Sequence of chain 1.F:
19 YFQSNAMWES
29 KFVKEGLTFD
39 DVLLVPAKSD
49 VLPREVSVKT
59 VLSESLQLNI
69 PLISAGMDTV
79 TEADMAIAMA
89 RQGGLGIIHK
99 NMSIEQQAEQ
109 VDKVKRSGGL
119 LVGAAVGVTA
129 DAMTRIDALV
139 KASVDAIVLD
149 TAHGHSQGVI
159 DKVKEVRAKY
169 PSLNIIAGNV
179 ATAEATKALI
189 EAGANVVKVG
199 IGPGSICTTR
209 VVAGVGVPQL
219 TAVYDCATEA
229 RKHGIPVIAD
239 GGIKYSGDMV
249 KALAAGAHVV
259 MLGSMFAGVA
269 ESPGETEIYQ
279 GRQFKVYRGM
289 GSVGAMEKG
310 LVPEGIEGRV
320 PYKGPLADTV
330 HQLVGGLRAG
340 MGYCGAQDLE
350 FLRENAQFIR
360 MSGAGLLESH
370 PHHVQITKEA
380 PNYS

Binding-site contacts:
Ligand atom C7 contacts residue PRO51 of chain 1.F at 3.8 Å (hydrophobic).
Ligand atom N2 contacts residue ALA150 of chain 1.H at 3.9 Å.
Ligand atom C6 contacts residue ALA150 of chain 1.H at 4.1 Å (hydrophobic).
Ligand atom C14 contacts residue MET288 of chain 1.H at 3.6 Å (hydrophobic).
Ligand atom C8 contacts residue PRO51 of chain 1.F at 3.7 Å (hydrophobic).
Ligand atom C2 contacts residue GLY289 of chain 1.H at 4.0 Å.
Ligand atom C19 contacts residue GLU313 of chain 1.H at 3.4 Å.
Ligand atom C10 contacts residue ALA150 of chain 1.H at 4.1 Å (hydrophobic).
Ligand atom C18 contacts residue ALA150 of chain 1.H at 4.0 Å (hydrophobic).
Ligand atom C2 contacts residue VAL311 of chain 1.H at 3.8 Å (hydrophobic).
Ligand atom C10 contacts residue TYR342 of chain 1.F at 3.6 Å (hydrophobic).
Ligand atom C4 contacts residue ALA150 of chain 1.H at 4.0 Å (hydrophobic).
Ligand atom C13 contacts residue GLY289 of chain 1.H at 3.4 Å.
Ligand atom C10 contacts residue GLU313 of chain 1.H at 3.7 Å.
Ligand atom C8 contacts residue HIS151 of chain 1.H at 4.1 Å.
Ligand atom C16 contacts residue IMP1 of chain 1.W at 4.1 Å.
Ligand atom C4 contacts residue GLU313 of chain 1.H at 3.2 Å.
Ligand atom C19 contacts residue THR207 of chain 1.H at 3.0 Å.
Ligand atom C18 contacts residue IMP1 of chain 1.W at 3.5 Å.
Ligand atom N4 contacts residue ALA150 of chain 1.H at 4.0 Å.
Ligand atom N4 contacts residue IMP1 of chain 1.W at 3.7 Å.
Ligand atom N1 contacts residue GLU313 of chain 1.H at 2.9 Å (salt-bridge).
Ligand atom C9 contacts residue ALA338 of chain 1.F at 3.9 Å (hydrophobic).
Ligand atom C19 contacts residue TYR342 of chain 1.F at 4.0 Å (hydrophobic).
Ligand atom O2 contacts residue IMP1 of chain 1.W at 3.3 Å (h-bond).
Ligand atom C5 contacts residue GLU313 of chain 1.H at 3.6 Å.
Ligand atom BR1 contacts residue TYR342 of chain 1.F at 4.1 Å.
Ligand atom C9 contacts residue TYR342 of chain 1.F at 4.0 Å (hydrophobic).
Ligand atom C5 contacts residue ALA150 of chain 1.H at 3.8 Å (hydrophobic).
Ligand atom C2 contacts residue MET294 of chain 1.H at 3.6 Å (hydrophobic).
Ligand atom BR1 contacts residue VAL49 of chain 1.F at 3.8 Å.
Ligand atom C12 contacts residue GLY289 of chain 1.H at 3.8 Å.
Ligand atom BR1 contacts residue HIS151 of chain 1.H at 3.8 Å.
Ligand atom N2 contacts residue GLU313 of chain 1.H at 2.6 Å (salt-bridge).
Ligand atom C15 contacts residue GLY289 of chain 1.H at 3.6 Å.
Ligand atom BR1 contacts residue PRO51 of chain 1.F at 3.9 Å.
Ligand atom BR1 contacts residue GLY341 of chain 1.F at 3.6 Å.
Ligand atom C19 contacts residue IMP1 of chain 1.W at 3.0 Å.
Ligand atom C14 contacts residue GLY289 of chain 1.H at 3.4 Å.
Ligand atom O contacts residue ALA150 of chain 1.H at 4.0 Å.

The small molecule below binds the protein below.
Small molecule (SMILES): C/C(=N\O)c1cccc(C(C)(C)NC(=O)Nc2ccc(Br)cc2)c1

Sequence of chain 1.H:
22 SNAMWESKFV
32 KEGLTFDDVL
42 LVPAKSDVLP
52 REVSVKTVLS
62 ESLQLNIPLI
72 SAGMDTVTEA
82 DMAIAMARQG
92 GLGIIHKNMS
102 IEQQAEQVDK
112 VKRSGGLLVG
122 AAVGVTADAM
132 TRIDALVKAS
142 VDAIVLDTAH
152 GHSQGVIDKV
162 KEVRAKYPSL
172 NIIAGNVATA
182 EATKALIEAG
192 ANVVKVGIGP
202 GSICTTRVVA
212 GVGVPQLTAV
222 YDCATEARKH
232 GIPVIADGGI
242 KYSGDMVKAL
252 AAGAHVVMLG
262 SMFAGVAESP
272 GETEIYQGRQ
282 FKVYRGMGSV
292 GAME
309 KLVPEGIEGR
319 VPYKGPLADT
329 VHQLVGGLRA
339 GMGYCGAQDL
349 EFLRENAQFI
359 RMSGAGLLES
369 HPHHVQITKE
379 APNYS